This protein binds this small molecule.
Small molecule (SMILES): CC(=O)N[C@H]1[C@H]([C@H](O)[C@H](O)CO)O[C@](O)(C(=O)O)C[C@@H]1O

Sequence of chain 1.A:
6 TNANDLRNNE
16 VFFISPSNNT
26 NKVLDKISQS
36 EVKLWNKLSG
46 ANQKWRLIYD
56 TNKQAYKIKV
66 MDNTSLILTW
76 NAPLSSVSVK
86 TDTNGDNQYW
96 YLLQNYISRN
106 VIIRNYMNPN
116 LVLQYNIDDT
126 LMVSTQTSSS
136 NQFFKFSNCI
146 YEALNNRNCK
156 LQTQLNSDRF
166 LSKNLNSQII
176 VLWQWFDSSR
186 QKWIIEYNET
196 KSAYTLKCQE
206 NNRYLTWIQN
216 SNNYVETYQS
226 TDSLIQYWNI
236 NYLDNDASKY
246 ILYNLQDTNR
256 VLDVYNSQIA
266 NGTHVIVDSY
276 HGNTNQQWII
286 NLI

Binding-site contacts:
Ligand atom C7 contacts residue ARG185 of chain 1.A at 4.3 Å.
Ligand atom O4 contacts residue TRP178 of chain 1.A at 4.3 Å.
Ligand atom O7 contacts residue PHE181 of chain 1.A at 3.5 Å.
Ligand atom C4 contacts residue TRP178 of chain 1.A at 3.7 Å (hydrophobic).
Ligand atom C10 contacts residue LYS168 of chain 1.A at 4.0 Å.
Ligand atom O4 contacts residue LEU170 of chain 1.A at 3.1 Å (h-bond).
Ligand atom O10 contacts residue PHE181 of chain 1.A at 3.9 Å.
Ligand atom N5 contacts residue ASN169 of chain 1.A at 3.6 Å.
Ligand atom C10 contacts residue PHE181 of chain 1.A at 3.8 Å (hydrophobic).
Ligand atom C11 contacts residue PHE181 of chain 1.A at 3.9 Å (hydrophobic).
Ligand atom C5 contacts residue LEU170 of chain 1.A at 4.0 Å (hydrophobic).
Ligand atom O10 contacts residue ASN169 of chain 1.A at 3.8 Å.
Ligand atom C1 contacts residue LEU170 of chain 1.A at 4.3 Å (hydrophobic).
Ligand atom C9 contacts residue PHE181 of chain 1.A at 3.8 Å (hydrophobic).
Ligand atom O9 contacts residue PHE181 of chain 1.A at 4.2 Å.
Ligand atom C4 contacts residue ASN169 of chain 1.A at 3.5 Å.
Ligand atom C11 contacts residue LYS168 of chain 1.A at 3.7 Å.
Ligand atom N5 contacts residue TRP178 of chain 1.A at 3.4 Å.
Ligand atom C4 contacts residue LEU170 of chain 1.A at 4.0 Å (hydrophobic).
Ligand atom C6 contacts residue TRP178 of chain 1.A at 3.5 Å (hydrophobic).
Ligand atom C11 contacts residue ASN169 of chain 1.A at 3.9 Å.
Ligand atom C10 contacts residue ASN169 of chain 1.A at 3.6 Å.
Ligand atom O8 contacts residue TRP178 of chain 1.A at 3.4 Å (h-bond).
Ligand atom C10 contacts residue TRP178 of chain 1.A at 4.0 Å (hydrophobic).
Ligand atom O10 contacts residue LYS168 of chain 1.A at 3.6 Å (salt-bridge).
Ligand atom C7 contacts residue PHE181 of chain 1.A at 3.8 Å (hydrophobic).
Ligand atom C11 contacts residue TRP178 of chain 1.A at 3.4 Å (hydrophobic).
Ligand atom O4 contacts residue ASN169 of chain 1.A at 2.4 Å (h-bond).
Ligand atom O2 contacts residue TRP178 of chain 1.A at 3.6 Å.
Ligand atom C5 contacts residue ASN169 of chain 1.A at 4.2 Å.
Ligand atom O1A contacts residue LEU170 of chain 1.A at 4.0 Å.
Ligand atom O10 contacts residue ARG185 of chain 1.A at 2.9 Å (salt-bridge).
Ligand atom C5 contacts residue TRP178 of chain 1.A at 4.0 Å (hydrophobic).
Ligand atom C11 contacts residue SER167 of chain 1.A at 3.8 Å.
Ligand atom C7 contacts residue TRP178 of chain 1.A at 4.2 Å (hydrophobic).
Ligand atom C10 contacts residue ARG185 of chain 1.A at 4.0 Å.
Ligand atom O7 contacts residue ARG185 of chain 1.A at 3.0 Å (salt-bridge).
Ligand atom C3 contacts residue LEU170 of chain 1.A at 4.0 Å (hydrophobic).
Ligand atom C10 contacts residue LEU170 of chain 1.A at 4.0 Å (hydrophobic).
Ligand atom O10 contacts residue LEU170 of chain 1.A at 3.2 Å (h-bond).